Binding-site contacts:
Ligand atom C2' contacts residue ALA105 of chain 2.A at 3.2 Å (hydrophobic).
Ligand atom C1' contacts residue ALA105 of chain 2.A at 3.5 Å (hydrophobic).
Ligand atom C4 contacts residue ILE78 of chain 2.A at 3.6 Å (hydrophobic).
Ligand atom N2' contacts residue LEU219 of chain 2.A at 4.2 Å.
Ligand atom C10 contacts residue PHE50 of chain 2.A at 3.8 Å (hydrophobic).
Ligand atom CL5 contacts residue PHE50 of chain 2.A at 4.0 Å.
Ligand atom C3 contacts residue TYR100 of chain 2.A at 4.3 Å (hydrophobic).
Ligand atom N2 contacts residue ILE103 of chain 2.A at 2.8 Å (h-bond).
Ligand atom C3 contacts residue PHE50 of chain 2.A at 3.5 Å (hydrophobic).
Ligand atom C1 contacts residue ILE103 of chain 2.A at 3.4 Å (hydrophobic).
Ligand atom C7 contacts residue PHE50 of chain 2.A at 3.9 Å (hydrophobic).
Ligand atom O1S contacts residue PHE50 of chain 2.A at 3.6 Å.
Ligand atom C1' contacts residue HIS104 of chain 2.A at 3.8 Å.
Ligand atom C3 contacts residue ILE78 of chain 2.A at 4.0 Å (hydrophobic).
Ligand atom C5 contacts residue ILE229 of chain 2.A at 4.2 Å (hydrophobic).
Ligand atom C1 contacts residue PHE50 of chain 2.A at 3.5 Å (hydrophobic).
Ligand atom CL5 contacts residue ILE229 of chain 2.A at 4.0 Å.
Ligand atom N1' contacts residue PHE102 of chain 2.A at 3.9 Å.
Ligand atom C3 contacts residue PHE102 of chain 2.A at 4.2 Å (hydrophobic).
Ligand atom C6 contacts residue ILE229 of chain 2.A at 3.8 Å (hydrophobic).
Ligand atom CL5 contacts residue LYS52 of chain 2.A at 4.3 Å.
Ligand atom S contacts residue PHE50 of chain 2.A at 4.3 Å.
Ligand atom S contacts residue ILE103 of chain 2.A at 4.4 Å.
Ligand atom C8 contacts residue PHE50 of chain 2.A at 3.6 Å (hydrophobic).
Ligand atom N2 contacts residue PHE102 of chain 2.A at 3.6 Å.
Ligand atom C5 contacts residue PHE50 of chain 2.A at 3.7 Å (hydrophobic).
Ligand atom N2 contacts residue PRO101 of chain 2.A at 3.8 Å.
Ligand atom C4 contacts residue PHE50 of chain 2.A at 3.6 Å (hydrophobic).
Ligand atom O1S contacts residue ILE29 of chain 2.A at 4.3 Å.
Ligand atom C1 contacts residue PHE102 of chain 2.A at 4.3 Å (hydrophobic).
Ligand atom C1' contacts residue ILE103 of chain 2.A at 2.9 Å (hydrophobic).
Ligand atom C3 contacts residue PRO101 of chain 2.A at 3.5 Å (hydrophobic).
Ligand atom C6 contacts residue PHE50 of chain 2.A at 3.8 Å (hydrophobic).
Ligand atom N2 contacts residue PHE50 of chain 2.A at 3.6 Å.
Ligand atom O1S contacts residue PHE102 of chain 2.A at 4.3 Å.
Ligand atom C9 contacts residue PHE50 of chain 2.A at 3.5 Å (hydrophobic).
Ligand atom N1' contacts residue ILE103 of chain 2.A at 2.8 Å (h-bond).
Ligand atom C2' contacts residue ILE103 of chain 2.A at 4.3 Å (hydrophobic).
Ligand atom N2' contacts residue ALA105 of chain 2.A at 3.4 Å (h-bond).
Ligand atom C3 contacts residue ILE103 of chain 2.A at 3.8 Å (hydrophobic).

The protein below binds the small molecule below.
Small molecule (SMILES): NCCNS(=O)(=O)c1ccc(Cl)c2ccncc12

Sequence of chain 2.A:
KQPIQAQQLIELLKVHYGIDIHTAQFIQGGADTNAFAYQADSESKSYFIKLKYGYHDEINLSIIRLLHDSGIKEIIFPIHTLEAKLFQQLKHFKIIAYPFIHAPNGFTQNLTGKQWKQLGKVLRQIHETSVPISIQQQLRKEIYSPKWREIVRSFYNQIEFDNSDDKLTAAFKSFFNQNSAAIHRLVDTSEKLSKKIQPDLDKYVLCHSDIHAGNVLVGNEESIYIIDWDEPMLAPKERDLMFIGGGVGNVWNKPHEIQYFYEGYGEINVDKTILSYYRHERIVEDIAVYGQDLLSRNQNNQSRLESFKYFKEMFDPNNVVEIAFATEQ